Sequence of chain 56.S:
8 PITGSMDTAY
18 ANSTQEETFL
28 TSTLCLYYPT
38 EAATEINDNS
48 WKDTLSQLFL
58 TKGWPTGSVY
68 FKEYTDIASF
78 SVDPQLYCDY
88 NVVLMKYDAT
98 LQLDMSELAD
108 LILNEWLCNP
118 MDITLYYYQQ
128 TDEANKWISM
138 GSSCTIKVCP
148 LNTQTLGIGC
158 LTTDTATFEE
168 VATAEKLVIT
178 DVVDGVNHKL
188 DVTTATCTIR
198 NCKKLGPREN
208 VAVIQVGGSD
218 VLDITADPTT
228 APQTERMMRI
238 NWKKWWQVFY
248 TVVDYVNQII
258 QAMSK

Binding-site contacts:
Ligand atom N2 contacts residue ASN19 of chain 56.S at 4.1 Å.
Ligand atom C8 contacts residue TYR17 of chain 56.S at 4.2 Å (hydrophobic).
Ligand atom O6 contacts residue ASN19 of chain 56.S at 4.4 Å.
Ligand atom C2 contacts residue ASN19 of chain 56.S at 3.4 Å.
Ligand atom C1 contacts residue ASN19 of chain 56.S at 1.9 Å.
Ligand atom O5 contacts residue ASN19 of chain 56.S at 2.2 Å (h-bond).
Ligand atom C3 contacts residue ASN19 of chain 56.S at 4.4 Å.
Ligand atom C6 contacts residue ASN19 of chain 56.S at 4.1 Å.
Ligand atom C5 contacts residue ASN19 of chain 56.S at 3.4 Å.

This protein binds this small molecule.
Small molecule (SMILES): CC(=O)N[C@H]1[C@H](O[C@H]2[C@H](O)[C@@H](NC(C)=O)CO[C@@H]2CO)O[C@H](CO)[C@@H](O)[C@@H]1O